A protein and the small-molecule ligand that binds it are described below.
Small molecule (SMILES): CC(=O)N[C@@H]1[C@@H](O)[C@H](O)[C@@H](CO)O[C@H]1O

Sequence of chain 1.A:
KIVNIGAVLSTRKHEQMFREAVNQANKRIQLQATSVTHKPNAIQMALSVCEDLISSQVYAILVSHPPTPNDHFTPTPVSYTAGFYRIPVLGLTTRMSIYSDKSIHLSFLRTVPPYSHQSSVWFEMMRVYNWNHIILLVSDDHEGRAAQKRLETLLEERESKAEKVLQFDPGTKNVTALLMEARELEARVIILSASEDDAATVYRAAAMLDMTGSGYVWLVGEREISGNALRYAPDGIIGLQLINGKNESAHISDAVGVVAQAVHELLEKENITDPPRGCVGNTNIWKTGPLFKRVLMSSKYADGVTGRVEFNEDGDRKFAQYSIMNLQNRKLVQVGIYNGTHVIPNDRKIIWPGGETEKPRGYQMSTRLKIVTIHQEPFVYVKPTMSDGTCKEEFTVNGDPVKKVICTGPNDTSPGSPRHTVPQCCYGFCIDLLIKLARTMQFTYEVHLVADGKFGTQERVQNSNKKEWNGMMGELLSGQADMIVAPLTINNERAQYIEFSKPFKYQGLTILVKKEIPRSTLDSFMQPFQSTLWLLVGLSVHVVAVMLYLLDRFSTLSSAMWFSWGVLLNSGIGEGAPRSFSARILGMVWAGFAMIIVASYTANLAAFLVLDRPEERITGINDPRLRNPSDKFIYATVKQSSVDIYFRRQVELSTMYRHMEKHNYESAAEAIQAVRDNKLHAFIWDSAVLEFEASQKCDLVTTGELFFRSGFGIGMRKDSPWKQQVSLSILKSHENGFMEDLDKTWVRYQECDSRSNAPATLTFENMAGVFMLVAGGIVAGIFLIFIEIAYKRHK

Binding-site contacts:
Ligand atom C3 contacts residue ASN368 of chain 1.A at 3.8 Å.
Ligand atom C2 contacts residue ASN368 of chain 1.A at 2.5 Å.
Ligand atom C1 contacts residue ASN368 of chain 1.A at 1.4 Å.
Ligand atom O7 contacts residue ASN368 of chain 1.A at 3.0 Å (h-bond).
Ligand atom C7 contacts residue ASN368 of chain 1.A at 3.0 Å.
Ligand atom O5 contacts residue ASN368 of chain 1.A at 2.4 Å (h-bond).
Ligand atom C8 contacts residue ASN368 of chain 1.A at 3.6 Å.
Ligand atom C4 contacts residue ASN368 of chain 1.A at 4.2 Å.
Ligand atom C5 contacts residue ASN368 of chain 1.A at 3.6 Å.
Ligand atom N2 contacts residue ASN368 of chain 1.A at 2.9 Å (h-bond).